A protein and the small-molecule ligand that binds it are described below.
Small molecule (SMILES): O=C(O)[C@@](O)(COP(=O)(O)O)[C@H](O)[C@H](O)COP(=O)(O)O

Binding-site contacts:
Ligand atom O4P contacts residue ARG309 of chain 1.A at 2.8 Å (salt-bridge).
Ligand atom C2 contacts residue MG1 of chain 1.N at 2.8 Å.
Ligand atom O3 contacts residue KCX212 of chain 1.A at 2.9 Å (h-bond).
Ligand atom O6 contacts residue MG1 of chain 1.N at 2.1 Å.
Ligand atom O7 contacts residue LYS350 of chain 1.A at 2.9 Å (salt-bridge).
Ligand atom O5P contacts residue SER389 of chain 1.A at 3.2 Å (h-bond).
Ligand atom O3P contacts residue GLY391 of chain 1.A at 2.8 Å (h-bond).
Ligand atom O6 contacts residue ASP214 of chain 1.A at 3.1 Å (salt-bridge).
Ligand atom O6 contacts residue LYS189 of chain 1.A at 2.6 Å (salt-bridge).
Ligand atom O6 contacts residue GLU215 of chain 1.A at 3.2 Å (salt-bridge).
Ligand atom C contacts residue ASN132 of chain 1.B at 3.4 Å.
Ligand atom O4 contacts residue SER389 of chain 1.A at 3.0 Å (h-bond).
Ligand atom C1 contacts residue ILE185 of chain 1.A at 3.5 Å (hydrophobic).
Ligand atom O2 contacts residue ILE185 of chain 1.A at 3.3 Å.
Ligand atom C contacts residue LYS187 of chain 1.A at 3.3 Å.
Ligand atom O5P contacts residue HIS342 of chain 1.A at 2.8 Å (h-bond).
Ligand atom O1P contacts residue THR74 of chain 1.B at 2.6 Å (h-bond).
Ligand atom O6 contacts residue LYS187 of chain 1.A at 3.1 Å (salt-bridge).
Ligand atom O1 contacts residue ILE185 of chain 1.A at 3.4 Å.
Ligand atom O2 contacts residue LYS187 of chain 1.A at 3.2 Å (salt-bridge).
Ligand atom C1 contacts residue SER389 of chain 1.A at 3.5 Å.
Ligand atom O6 contacts residue ASN132 of chain 1.B at 3.1 Å (h-bond).
Ligand atom O3 contacts residue HIS308 of chain 1.A at 2.8 Å (h-bond).
Ligand atom O1P contacts residue LYS187 of chain 1.A at 3.2 Å.
Ligand atom O1P contacts residue GLY415 of chain 1.A at 2.9 Å (h-bond).
Ligand atom C3 contacts residue KCX212 of chain 1.A at 3.1 Å.
Ligand atom O2 contacts residue MG1 of chain 1.N at 2.2 Å.
Ligand atom O3 contacts residue GLU215 of chain 1.A at 2.9 Å (salt-bridge).
Ligand atom C3 contacts residue MG1 of chain 1.N at 3.0 Å.
Ligand atom O2 contacts residue KCX212 of chain 1.A at 2.9 Å (h-bond).
Ligand atom O4 contacts residue GLY390 of chain 1.A at 3.1 Å (h-bond).
Ligand atom O2 contacts residue ASP214 of chain 1.A at 3.4 Å (salt-bridge).
Ligand atom O3P contacts residue LYS350 of chain 1.A at 2.8 Å (salt-bridge).
Ligand atom O2P contacts residue GLY414 of chain 1.A at 2.9 Å (h-bond).
Ligand atom O3P contacts residue THR74 of chain 1.B at 3.4 Å (h-bond).
Ligand atom O3 contacts residue ASN132 of chain 1.B at 2.9 Å (h-bond).
Ligand atom O3 contacts residue MG1 of chain 1.N at 2.2 Å.
Ligand atom O1 contacts residue LYS187 of chain 1.A at 3.0 Å (salt-bridge).
Ligand atom O6P contacts residue ARG309 of chain 1.A at 2.9 Å (salt-bridge).
Ligand atom C contacts residue MG1 of chain 1.N at 2.8 Å.

Sequence of chain 1.B:
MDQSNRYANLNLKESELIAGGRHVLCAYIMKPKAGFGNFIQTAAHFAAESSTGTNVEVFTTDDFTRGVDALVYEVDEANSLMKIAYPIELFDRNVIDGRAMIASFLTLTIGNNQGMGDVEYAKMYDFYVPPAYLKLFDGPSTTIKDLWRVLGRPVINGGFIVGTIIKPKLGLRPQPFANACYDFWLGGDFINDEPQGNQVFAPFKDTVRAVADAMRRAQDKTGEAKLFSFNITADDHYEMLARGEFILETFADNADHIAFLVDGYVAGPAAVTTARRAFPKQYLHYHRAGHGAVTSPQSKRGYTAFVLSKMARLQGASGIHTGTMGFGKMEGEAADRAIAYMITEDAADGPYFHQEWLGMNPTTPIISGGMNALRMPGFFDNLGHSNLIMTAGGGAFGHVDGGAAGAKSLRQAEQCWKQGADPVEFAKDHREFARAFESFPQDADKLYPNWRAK

Sequence of chain 1.A:
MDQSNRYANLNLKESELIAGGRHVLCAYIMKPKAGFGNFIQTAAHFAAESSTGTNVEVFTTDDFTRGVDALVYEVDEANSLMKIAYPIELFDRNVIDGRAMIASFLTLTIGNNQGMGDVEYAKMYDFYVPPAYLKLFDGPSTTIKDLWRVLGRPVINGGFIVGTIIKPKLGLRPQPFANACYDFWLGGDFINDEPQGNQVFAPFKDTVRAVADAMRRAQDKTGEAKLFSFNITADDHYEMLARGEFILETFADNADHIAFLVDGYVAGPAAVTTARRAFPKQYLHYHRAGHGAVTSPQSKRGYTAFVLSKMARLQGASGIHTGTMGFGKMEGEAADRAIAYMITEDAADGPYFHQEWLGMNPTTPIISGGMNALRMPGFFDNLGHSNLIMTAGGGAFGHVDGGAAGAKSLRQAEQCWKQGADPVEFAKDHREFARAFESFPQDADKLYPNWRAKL